The protein below binds the small molecule below.
Small molecule (SMILES): N#Cc1ccc([C@H]2CCCc3cncn32)cc1

Sequence of chain 2.C:
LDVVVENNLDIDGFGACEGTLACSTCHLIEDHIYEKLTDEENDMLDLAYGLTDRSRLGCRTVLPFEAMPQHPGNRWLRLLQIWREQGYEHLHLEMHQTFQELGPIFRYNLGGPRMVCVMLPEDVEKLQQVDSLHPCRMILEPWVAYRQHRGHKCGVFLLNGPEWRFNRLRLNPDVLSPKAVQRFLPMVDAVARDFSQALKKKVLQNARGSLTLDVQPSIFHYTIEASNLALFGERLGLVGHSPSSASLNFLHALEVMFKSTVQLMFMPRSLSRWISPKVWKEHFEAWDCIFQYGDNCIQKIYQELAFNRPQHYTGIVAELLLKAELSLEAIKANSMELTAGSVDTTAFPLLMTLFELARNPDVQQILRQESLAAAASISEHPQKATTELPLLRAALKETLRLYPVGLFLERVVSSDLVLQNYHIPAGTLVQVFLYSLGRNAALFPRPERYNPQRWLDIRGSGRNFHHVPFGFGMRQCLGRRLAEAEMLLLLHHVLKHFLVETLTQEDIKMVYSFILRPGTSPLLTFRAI

Binding-site contacts:
Ligand atom C08 contacts residue PHE232 of chain 2.C at 3.8 Å (hydrophobic).
Ligand atom C16 contacts residue GLU412 of chain 2.C at 3.8 Å.
Ligand atom C08 contacts residue THR420 of chain 2.C at 4.0 Å.
Ligand atom C03 contacts residue GLY416 of chain 2.C at 4.1 Å.
Ligand atom C02 contacts residue ILE590 of chain 2.C at 3.7 Å (hydrophobic).
Ligand atom C14 contacts residue ALA415 of chain 2.C at 3.7 Å (hydrophobic).
Ligand atom C05 contacts residue HEM1 of chain 2.K at 3.2 Å.
Ligand atom C02 contacts residue PHE333 of chain 2.C at 3.8 Å (hydrophobic).
Ligand atom C16 contacts residue ALA415 of chain 2.C at 4.2 Å (hydrophobic).
Ligand atom C01 contacts residue PHE589 of chain 2.C at 3.6 Å (hydrophobic).
Ligand atom C10 contacts residue GLY416 of chain 2.C at 3.6 Å.
Ligand atom C16 contacts residue TRP218 of chain 2.C at 3.8 Å (hydrophobic).
Ligand atom C16 contacts residue TRP362 of chain 2.C at 4.1 Å (hydrophobic).
Ligand atom C01 contacts residue PHE333 of chain 2.C at 4.2 Å (hydrophobic).
Ligand atom C09 contacts residue PHE589 of chain 2.C at 4.2 Å (hydrophobic).
Ligand atom C02 contacts residue THR420 of chain 2.C at 3.8 Å.
Ligand atom C14 contacts residue GLY416 of chain 2.C at 3.6 Å.
Ligand atom C12 contacts residue PHE232 of chain 2.C at 4.0 Å (hydrophobic).
Ligand atom C16 contacts residue ARG222 of chain 2.C at 4.2 Å.
Ligand atom C12 contacts residue TRP218 of chain 2.C at 3.6 Å (hydrophobic).
Ligand atom C09 contacts residue PHE232 of chain 2.C at 3.8 Å (hydrophobic).
Ligand atom N17 contacts residue TRP362 of chain 2.C at 3.6 Å.
Ligand atom C13 contacts residue TRP218 of chain 2.C at 3.7 Å (hydrophobic).
Ligand atom C07 contacts residue PHE232 of chain 2.C at 3.6 Å (hydrophobic).
Ligand atom N17 contacts residue GLU412 of chain 2.C at 3.4 Å.
Ligand atom N04 contacts residue THR420 of chain 2.C at 3.4 Å.
Ligand atom N06 contacts residue PHE232 of chain 2.C at 4.2 Å.
Ligand atom C11 contacts residue PHE232 of chain 2.C at 3.8 Å (hydrophobic).
Ligand atom C11 contacts residue GLY416 of chain 2.C at 4.2 Å.
Ligand atom C15 contacts residue GLY416 of chain 2.C at 3.3 Å.
Ligand atom C05 contacts residue GLY416 of chain 2.C at 4.1 Å.
Ligand atom C01 contacts residue ILE590 of chain 2.C at 4.0 Å (hydrophobic).
Ligand atom C13 contacts residue GLU412 of chain 2.C at 4.2 Å.
Ligand atom N17 contacts residue ARG222 of chain 2.C at 3.1 Å (salt-bridge).
Ligand atom N06 contacts residue HEM1 of chain 2.K at 2.3 Å.
Ligand atom C03 contacts residue THR420 of chain 2.C at 3.6 Å.
Ligand atom C05 contacts residue THR420 of chain 2.C at 3.6 Å.
Ligand atom C15 contacts residue ALA415 of chain 2.C at 3.7 Å (hydrophobic).
Ligand atom C07 contacts residue HEM1 of chain 2.K at 3.2 Å.
Ligand atom C01 contacts residue TRP218 of chain 2.C at 4.2 Å (hydrophobic).